Sequence of chain 1.A:
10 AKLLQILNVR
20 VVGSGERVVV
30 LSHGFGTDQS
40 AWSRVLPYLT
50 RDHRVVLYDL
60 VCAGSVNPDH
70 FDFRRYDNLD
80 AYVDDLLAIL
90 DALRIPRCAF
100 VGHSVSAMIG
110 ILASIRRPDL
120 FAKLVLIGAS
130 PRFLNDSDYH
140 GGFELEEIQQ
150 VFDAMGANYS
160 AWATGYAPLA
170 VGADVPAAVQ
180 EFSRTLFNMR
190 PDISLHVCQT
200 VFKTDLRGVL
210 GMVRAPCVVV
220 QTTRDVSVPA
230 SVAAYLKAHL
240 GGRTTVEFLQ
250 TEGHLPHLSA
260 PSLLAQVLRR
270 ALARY

Binding-site contacts:
Ligand atom C04 contacts residue TYR165 of chain 1.A at 3.6 Å (hydrophobic).
Ligand atom O15 contacts residue VAL104 of chain 1.A at 3.9 Å.
Ligand atom C05 contacts residue PHE142 of chain 1.A at 3.6 Å (hydrophobic).
Ligand atom C09 contacts residue CYS197 of chain 1.A at 4.0 Å (hydrophobic).
Ligand atom C06 contacts residue SER226 of chain 1.A at 4.0 Å.
Ligand atom C05 contacts residue TYR165 of chain 1.A at 4.0 Å (hydrophobic).
Ligand atom C03 contacts residue VAL150 of chain 1.A at 4.0 Å (hydrophobic).
Ligand atom O10 contacts residue PHE132 of chain 1.A at 4.3 Å.
Ligand atom O14 contacts residue SER103 of chain 1.A at 3.7 Å.
Ligand atom C13 contacts residue VAL200 of chain 1.A at 4.2 Å (hydrophobic).
Ligand atom C11 contacts residue PHE201 of chain 1.A at 3.7 Å (hydrophobic).
Ligand atom C12 contacts residue PHE34 of chain 1.A at 3.8 Å (hydrophobic).
Ligand atom C03 contacts residue TRP161 of chain 1.A at 4.2 Å (hydrophobic).
Ligand atom C06 contacts residue PHE142 of chain 1.A at 4.3 Å (hydrophobic).
Ligand atom C12 contacts residue VAL200 of chain 1.A at 4.1 Å (hydrophobic).
Ligand atom C02 contacts residue TYR165 of chain 1.A at 4.0 Å (hydrophobic).
Ligand atom C06 contacts residue TYR165 of chain 1.A at 3.9 Å (hydrophobic).
Ligand atom C03 contacts residue TYR165 of chain 1.A at 3.8 Å (hydrophobic).
Ligand atom C09 contacts residue PHE201 of chain 1.A at 3.4 Å (hydrophobic).
Ligand atom C04 contacts residue TRP161 of chain 1.A at 4.0 Å (hydrophobic).
Ligand atom O15 contacts residue PHE34 of chain 1.A at 3.9 Å.
Ligand atom O15 contacts residue VAL200 of chain 1.A at 3.5 Å.
Ligand atom C13 contacts residue PHE34 of chain 1.A at 3.8 Å (hydrophobic).
Ligand atom C13 contacts residue SER103 of chain 1.A at 3.5 Å.
Ligand atom BR1 contacts residue PHE142 of chain 1.A at 4.2 Å.
Ligand atom O14 contacts residue PHE34 of chain 1.A at 4.1 Å.
Ligand atom C07 contacts residue TYR165 of chain 1.A at 3.7 Å (hydrophobic).
Ligand atom C11 contacts residue CYS197 of chain 1.A at 3.5 Å (hydrophobic).
Ligand atom C16 contacts residue PHE34 of chain 1.A at 3.5 Å (hydrophobic).
Ligand atom C16 contacts residue VAL196 of chain 1.A at 4.1 Å (hydrophobic).
Ligand atom C16 contacts residue CYS197 of chain 1.A at 3.8 Å (hydrophobic).
Ligand atom C16 contacts residue VAL200 of chain 1.A at 3.5 Å (hydrophobic).
Ligand atom C08 contacts residue PHE34 of chain 1.A at 4.2 Å (hydrophobic).
Ligand atom O10 contacts residue SER226 of chain 1.A at 4.2 Å.
Ligand atom O10 contacts residue PHE201 of chain 1.A at 3.9 Å.
Ligand atom O15 contacts residue PHE132 of chain 1.A at 4.3 Å.
Ligand atom O15 contacts residue SER103 of chain 1.A at 2.8 Å (h-bond).
Ligand atom C08 contacts residue TYR165 of chain 1.A at 3.6 Å (hydrophobic).
Ligand atom C11 contacts residue PHE34 of chain 1.A at 4.2 Å (hydrophobic).
Ligand atom C04 contacts residue VAL150 of chain 1.A at 4.0 Å (hydrophobic).

A protein and the small-molecule ligand that binds it are described below.
Small molecule (SMILES): C/C(=C/[C@@H](O)Cc1ccc(Br)cc1)C(=O)O